Binding-site contacts:
Ligand atom O3 contacts residue NAG2 of chain 1.HB at 3.3 Å.
Ligand atom C8 contacts residue NAG1 of chain 1.HB at 3.8 Å.
Ligand atom C7 contacts residue NAG1 of chain 1.HB at 4.0 Å.
Ligand atom C8 contacts residue SER357 of chain 1.Q at 4.0 Å.
Ligand atom C7 contacts residue ASN361 of chain 1.Q at 4.0 Å.
Ligand atom C1 contacts residue ASN361 of chain 1.Q at 1.4 Å.
Ligand atom C8 contacts residue NAG1 of chain 1.GB at 4.3 Å.
Ligand atom N2 contacts residue NAG2 of chain 1.HB at 4.1 Å.
Ligand atom C2 contacts residue ASN361 of chain 1.Q at 2.4 Å.
Ligand atom O7 contacts residue NAG2 of chain 1.HB at 3.6 Å.
Ligand atom O6 contacts residue ASN361 of chain 1.Q at 4.4 Å.
Ligand atom C4 contacts residue ASN361 of chain 1.Q at 4.1 Å.
Ligand atom C3 contacts residue ASN361 of chain 1.Q at 3.8 Å.
Ligand atom N2 contacts residue ASN361 of chain 1.Q at 3.0 Å (h-bond).
Ligand atom C7 contacts residue NAG2 of chain 1.HB at 3.6 Å.
Ligand atom O5 contacts residue ASN361 of chain 1.Q at 2.3 Å (h-bond).
Ligand atom O7 contacts residue NAG1 of chain 1.HB at 3.1 Å (h-bond).
Ligand atom C3 contacts residue NAG2 of chain 1.HB at 4.0 Å.
Ligand atom C5 contacts residue ASN361 of chain 1.Q at 3.6 Å.
Ligand atom C8 contacts residue NAG2 of chain 1.HB at 3.8 Å.

Sequence of chain 1.Q:
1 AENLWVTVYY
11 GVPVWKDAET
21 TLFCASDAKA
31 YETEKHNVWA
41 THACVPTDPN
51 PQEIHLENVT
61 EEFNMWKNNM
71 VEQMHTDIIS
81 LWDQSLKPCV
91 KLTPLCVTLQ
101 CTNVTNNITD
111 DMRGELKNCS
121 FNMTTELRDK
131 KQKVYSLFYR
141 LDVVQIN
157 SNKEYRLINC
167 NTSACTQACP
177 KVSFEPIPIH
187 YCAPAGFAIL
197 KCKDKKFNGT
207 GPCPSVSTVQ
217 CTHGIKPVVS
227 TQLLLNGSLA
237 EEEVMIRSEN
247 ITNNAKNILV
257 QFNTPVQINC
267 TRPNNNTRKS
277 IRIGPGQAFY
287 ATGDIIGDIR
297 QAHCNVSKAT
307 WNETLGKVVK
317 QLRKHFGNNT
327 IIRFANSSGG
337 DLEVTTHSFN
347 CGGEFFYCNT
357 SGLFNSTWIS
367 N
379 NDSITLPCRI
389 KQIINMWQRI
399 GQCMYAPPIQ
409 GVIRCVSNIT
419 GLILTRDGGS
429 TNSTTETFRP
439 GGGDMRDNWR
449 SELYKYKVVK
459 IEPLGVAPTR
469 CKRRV

A small-molecule ligand and the protein it binds are described below.
Small molecule (SMILES): CC(=O)N[C@@H]1[C@@H](O)[C@H](O)[C@@H](CO)O[C@H]1O